Sequence of chain 7.L:
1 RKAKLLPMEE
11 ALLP

Sequence of chain 7.D:
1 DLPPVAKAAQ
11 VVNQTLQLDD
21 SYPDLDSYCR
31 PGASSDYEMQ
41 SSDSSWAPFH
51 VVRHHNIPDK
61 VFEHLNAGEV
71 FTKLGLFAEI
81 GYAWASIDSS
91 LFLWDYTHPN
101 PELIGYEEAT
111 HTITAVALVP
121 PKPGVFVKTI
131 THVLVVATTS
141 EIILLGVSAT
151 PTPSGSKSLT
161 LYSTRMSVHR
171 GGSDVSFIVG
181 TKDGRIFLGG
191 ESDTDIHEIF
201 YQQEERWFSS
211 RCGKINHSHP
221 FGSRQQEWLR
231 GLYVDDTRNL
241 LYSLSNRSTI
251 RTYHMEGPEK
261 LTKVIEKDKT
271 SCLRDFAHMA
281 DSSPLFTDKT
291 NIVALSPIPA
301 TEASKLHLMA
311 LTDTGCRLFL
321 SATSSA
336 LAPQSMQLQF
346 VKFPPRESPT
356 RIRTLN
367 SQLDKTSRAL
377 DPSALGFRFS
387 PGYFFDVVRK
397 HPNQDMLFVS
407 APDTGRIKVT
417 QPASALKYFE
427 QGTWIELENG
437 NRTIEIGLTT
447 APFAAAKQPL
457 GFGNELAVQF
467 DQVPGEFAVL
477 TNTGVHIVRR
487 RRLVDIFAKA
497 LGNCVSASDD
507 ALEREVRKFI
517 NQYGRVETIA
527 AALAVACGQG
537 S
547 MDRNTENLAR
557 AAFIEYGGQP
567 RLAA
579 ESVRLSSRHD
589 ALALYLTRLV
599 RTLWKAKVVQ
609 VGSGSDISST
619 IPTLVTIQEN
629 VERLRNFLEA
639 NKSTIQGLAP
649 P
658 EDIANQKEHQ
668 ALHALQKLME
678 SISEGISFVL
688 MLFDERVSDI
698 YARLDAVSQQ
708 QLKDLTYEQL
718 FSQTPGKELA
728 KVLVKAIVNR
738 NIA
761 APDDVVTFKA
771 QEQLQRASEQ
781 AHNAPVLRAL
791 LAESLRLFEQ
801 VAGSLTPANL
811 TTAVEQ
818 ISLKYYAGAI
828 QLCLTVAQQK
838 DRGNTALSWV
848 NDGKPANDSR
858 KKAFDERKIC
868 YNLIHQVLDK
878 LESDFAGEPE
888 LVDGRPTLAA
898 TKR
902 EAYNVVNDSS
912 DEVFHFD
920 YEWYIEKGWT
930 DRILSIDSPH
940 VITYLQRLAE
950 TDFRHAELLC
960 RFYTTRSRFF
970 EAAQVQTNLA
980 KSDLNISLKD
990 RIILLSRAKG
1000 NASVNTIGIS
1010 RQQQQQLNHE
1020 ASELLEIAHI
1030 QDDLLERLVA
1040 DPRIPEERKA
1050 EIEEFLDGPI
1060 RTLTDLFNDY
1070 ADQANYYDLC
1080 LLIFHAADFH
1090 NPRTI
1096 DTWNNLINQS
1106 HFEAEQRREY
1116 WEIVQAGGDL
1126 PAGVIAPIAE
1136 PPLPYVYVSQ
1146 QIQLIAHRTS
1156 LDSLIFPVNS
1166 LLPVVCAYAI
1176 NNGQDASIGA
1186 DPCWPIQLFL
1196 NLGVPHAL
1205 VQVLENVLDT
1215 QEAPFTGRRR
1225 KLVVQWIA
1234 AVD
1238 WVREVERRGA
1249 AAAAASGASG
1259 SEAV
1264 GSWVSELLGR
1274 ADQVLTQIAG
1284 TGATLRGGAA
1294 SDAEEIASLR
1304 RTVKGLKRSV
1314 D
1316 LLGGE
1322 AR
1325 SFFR

Sequence of chain 7.F:
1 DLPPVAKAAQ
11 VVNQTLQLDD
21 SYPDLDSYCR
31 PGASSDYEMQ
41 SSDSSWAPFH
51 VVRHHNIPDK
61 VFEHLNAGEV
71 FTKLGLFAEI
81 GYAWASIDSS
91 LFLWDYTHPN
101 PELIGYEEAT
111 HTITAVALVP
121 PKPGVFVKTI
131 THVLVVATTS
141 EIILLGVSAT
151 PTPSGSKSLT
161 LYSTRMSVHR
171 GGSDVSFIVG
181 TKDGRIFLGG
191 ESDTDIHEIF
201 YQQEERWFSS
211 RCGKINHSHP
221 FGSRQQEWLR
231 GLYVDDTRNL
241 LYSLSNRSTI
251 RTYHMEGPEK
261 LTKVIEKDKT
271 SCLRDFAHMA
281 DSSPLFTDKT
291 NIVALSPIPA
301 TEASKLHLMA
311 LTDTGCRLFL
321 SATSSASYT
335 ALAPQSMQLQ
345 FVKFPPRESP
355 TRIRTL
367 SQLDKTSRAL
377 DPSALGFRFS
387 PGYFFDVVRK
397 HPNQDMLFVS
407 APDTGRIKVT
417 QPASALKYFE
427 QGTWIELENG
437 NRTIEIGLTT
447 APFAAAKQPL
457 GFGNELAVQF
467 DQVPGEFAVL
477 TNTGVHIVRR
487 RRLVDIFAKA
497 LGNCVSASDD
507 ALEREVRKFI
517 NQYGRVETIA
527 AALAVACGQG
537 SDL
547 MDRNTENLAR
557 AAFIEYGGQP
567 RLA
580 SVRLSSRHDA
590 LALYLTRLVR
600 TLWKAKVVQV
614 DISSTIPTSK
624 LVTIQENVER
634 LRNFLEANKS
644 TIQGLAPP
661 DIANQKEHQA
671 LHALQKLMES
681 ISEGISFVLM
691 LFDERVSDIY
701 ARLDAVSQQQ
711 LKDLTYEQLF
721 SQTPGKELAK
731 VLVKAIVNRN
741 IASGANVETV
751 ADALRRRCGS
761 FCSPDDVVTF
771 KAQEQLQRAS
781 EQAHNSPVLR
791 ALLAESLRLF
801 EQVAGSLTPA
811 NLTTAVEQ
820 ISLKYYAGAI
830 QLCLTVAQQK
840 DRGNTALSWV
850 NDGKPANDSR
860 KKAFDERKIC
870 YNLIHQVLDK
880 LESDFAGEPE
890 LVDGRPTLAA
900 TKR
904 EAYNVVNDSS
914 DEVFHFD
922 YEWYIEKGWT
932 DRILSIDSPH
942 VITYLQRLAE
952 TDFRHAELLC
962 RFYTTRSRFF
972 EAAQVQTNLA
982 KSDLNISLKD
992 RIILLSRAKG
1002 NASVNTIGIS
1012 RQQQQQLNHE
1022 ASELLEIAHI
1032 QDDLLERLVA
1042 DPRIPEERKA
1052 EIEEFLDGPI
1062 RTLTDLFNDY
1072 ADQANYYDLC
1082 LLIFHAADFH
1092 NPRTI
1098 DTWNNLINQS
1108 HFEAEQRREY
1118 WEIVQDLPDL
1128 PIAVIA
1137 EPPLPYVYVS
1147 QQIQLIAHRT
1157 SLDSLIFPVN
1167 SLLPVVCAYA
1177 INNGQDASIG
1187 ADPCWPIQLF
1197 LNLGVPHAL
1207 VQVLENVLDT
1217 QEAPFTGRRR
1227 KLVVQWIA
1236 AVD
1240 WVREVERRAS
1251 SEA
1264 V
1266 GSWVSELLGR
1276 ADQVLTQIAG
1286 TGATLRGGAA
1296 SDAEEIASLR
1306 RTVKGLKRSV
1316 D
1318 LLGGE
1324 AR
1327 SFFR

The small molecule below binds the protein below.
Small molecule (SMILES): CC[C@H](C)[C@H](NC(=O)[C@@H](NC(=O)[C@H](CC(C)C)NC(=O)[C@H](CCCCN)NC(=O)[C@H](CCCCN)NC(=O)[C@@H](N)Cc1cnc[nH]1)C(C)C)C(=O)N[C@@H](CC(N)=O)C(=O)N[C@@H](CCCCN)C(=O)N[C@@H](CC(=O)O)C(=O)N[C@@H](CCSC)C(=O)N[C@@H](CCCN=C(N)N)C(=O)N[C@H](C(=O)N[C@@H](CC(=O)O)C(=O)N[C@@H](CC(C)C)C(=O)N[C@@H](Cc1ccccc1)C(=O)N[C@@H](CO)C(=O)N1CCC[C@H]1C(=O)N1CCC[C@H]1C(=O)N[C@H](C=O)CC(N)=O)[C@@H](C)O

Binding-site contacts:
Ligand atom O contacts residue LEU159 of chain 7.F at 0.9 Å.
Ligand atom C contacts residue LEU159 of chain 7.F at 0.8 Å (hydrophobic).
Ligand atom CB contacts residue TRP84 of chain 7.F at 1.4 Å (hydrophobic).
Ligand atom N contacts residue LEU93 of chain 7.F at 0.9 Å.
Ligand atom CA contacts residue ILE113 of chain 7.F at 0.8 Å (hydrophobic).
Ligand atom CD contacts residue ILE104 of chain 7.F at 1.2 Å (hydrophobic).
Ligand atom C contacts residue ILE113 of chain 7.F at 1.2 Å (hydrophobic).
Ligand atom N contacts residue ILE113 of chain 7.F at 1.2 Å.
Ligand atom CD contacts residue LYS73 of chain 7.F at 1.2 Å.
Ligand atom O contacts residue LEU91 of chain 7.F at 1.2 Å.
Ligand atom CG contacts residue LEU159 of chain 7.F at 0.6 Å (hydrophobic).
Ligand atom O contacts residue ILE113 of chain 7.F at 0.7 Å.
Ligand atom CB contacts residue ILE113 of chain 7.F at 1.3 Å (hydrophobic).
Ligand atom CB contacts residue SER148 of chain 7.F at 1.3 Å.
Ligand atom CA contacts residue LEU91 of chain 7.F at 1.1 Å (hydrophobic).
Ligand atom ND2 contacts residue LEU159 of chain 7.F at 1.3 Å (h-bond).
Ligand atom CD1 contacts residue SER89 of chain 7.F at 1.0 Å.
Ligand atom OG1 contacts residue TRP84 of chain 7.F at 1.3 Å.
Ligand atom NE contacts residue ILE104 of chain 7.F at 0.7 Å.
Ligand atom C contacts residue LEU159 of chain 7.F at 0.7 Å (hydrophobic).
Ligand atom OG contacts residue ALA115 of chain 7.F at 1.3 Å (h-bond).
Ligand atom N contacts residue LEU159 of chain 7.F at 1.4 Å (h-bond).
Ligand atom CE1 contacts residue PRO99 of chain 7.F at 1.1 Å (hydrophobic).
Ligand atom C contacts residue LEU93 of chain 7.F at 0.8 Å (hydrophobic).
Ligand atom CA contacts residue LEU91 of chain 7.F at 0.8 Å (hydrophobic).
Ligand atom N contacts residue LEU159 of chain 7.F at 1.2 Å.
Ligand atom C contacts residue LEU91 of chain 7.F at 1.0 Å (hydrophobic).
Ligand atom N contacts residue THR160 of chain 7.F at 1.0 Å (h-bond).
Ligand atom OD1 contacts residue LEU159 of chain 7.F at 1.0 Å (h-bond).
Ligand atom CA contacts residue ILE113 of chain 7.F at 0.7 Å (hydrophobic).
Ligand atom NE2 contacts residue PRO99 of chain 7.F at 0.6 Å.
Ligand atom CD contacts residue THR114 of chain 7.F at 1.3 Å.
Ligand atom CA contacts residue LEU93 of chain 7.F at 1.2 Å (hydrophobic).
Ligand atom CG contacts residue THR1061 of chain 7.D at 1.1 Å.
Ligand atom CB contacts residue LEU91 of chain 7.F at 0.8 Å (hydrophobic).
Ligand atom CE2 contacts residue TYR106 of chain 7.F at 1.3 Å (hydrophobic).
Ligand atom N contacts residue LEU91 of chain 7.F at 0.7 Å.
Ligand atom CB contacts residue THR1061 of chain 7.D at 1.0 Å.
Ligand atom NH2 contacts residue ALA3 of chain 7.L at 1.1 Å.
Ligand atom CZ contacts residue ILE104 of chain 7.F at 1.3 Å (hydrophobic).